Binding-site contacts:
Ligand atom C7 contacts residue TYR201 of chain 12.A at 3.8 Å (hydrophobic).
Ligand atom C14 contacts residue PHE155 of chain 12.A at 3.9 Å (hydrophobic).
Ligand atom C13 contacts residue ILE111 of chain 12.A at 4.0 Å (hydrophobic).
Ligand atom C22 contacts residue VAL179 of chain 12.A at 3.4 Å (hydrophobic).
Ligand atom N6 contacts residue ILE24 of chain 12.C at 3.9 Å.
Ligand atom C14 contacts residue MET195 of chain 12.A at 3.9 Å (hydrophobic).
Ligand atom C19 contacts residue VAL192 of chain 12.A at 3.4 Å (hydrophobic).
Ligand atom N4 contacts residue TRP203 of chain 12.A at 3.6 Å (h-bond).
Ligand atom O1 contacts residue MET195 of chain 12.A at 3.2 Å.
Ligand atom C12 contacts residue MET195 of chain 12.A at 3.8 Å (hydrophobic).
Ligand atom C13 contacts residue MET195 of chain 12.A at 3.9 Å (hydrophobic).
Ligand atom O3 contacts residue ASP112 of chain 12.A at 3.6 Å.
Ligand atom N1 contacts residue ASP112 of chain 12.A at 3.9 Å.
Ligand atom O2 contacts residue PHE233 of chain 12.A at 3.0 Å.
Ligand atom C17 contacts residue PHE135 of chain 12.A at 3.9 Å (hydrophobic).
Ligand atom C2 contacts residue THR114 of chain 12.A at 3.6 Å.
Ligand atom C13 contacts residue PHE135 of chain 12.A at 3.4 Å (hydrophobic).
Ligand atom C5 contacts residue TRP203 of chain 12.A at 3.8 Å (hydrophobic).
Ligand atom C18 contacts residue PHE155 of chain 12.A at 3.9 Å (hydrophobic).
Ligand atom C16 contacts residue ILE111 of chain 12.A at 3.5 Å (hydrophobic).
Ligand atom C17 contacts residue PHE155 of chain 12.A at 3.7 Å (hydrophobic).
Ligand atom C15 contacts residue VAL192 of chain 12.A at 3.2 Å (hydrophobic).
Ligand atom C9 contacts residue ILE113 of chain 12.A at 3.7 Å (hydrophobic).
Ligand atom O2 contacts residue PHE137 of chain 12.A at 4.0 Å.
Ligand atom C16 contacts residue PHE135 of chain 12.A at 3.4 Å (hydrophobic).
Ligand atom C8 contacts residue TYR201 of chain 12.A at 3.3 Å (hydrophobic).
Ligand atom N6 contacts residue PHE155 of chain 12.A at 3.8 Å.
Ligand atom N5 contacts residue PHE137 of chain 12.A at 3.5 Å.
Ligand atom C7 contacts residue ASN228 of chain 12.A at 3.8 Å.
Ligand atom C16 contacts residue PHE155 of chain 12.A at 3.9 Å (hydrophobic).
Ligand atom N5 contacts residue PHE233 of chain 12.A at 3.2 Å.
Ligand atom C3 contacts residue ASP112 of chain 12.A at 3.0 Å.
Ligand atom N1 contacts residue THR114 of chain 12.A at 4.0 Å.
Ligand atom C14 contacts residue PHE135 of chain 12.A at 3.7 Å (hydrophobic).
Ligand atom C19 contacts residue ILE24 of chain 12.C at 3.5 Å (hydrophobic).
Ligand atom N2 contacts residue TRP203 of chain 12.A at 3.9 Å.
Ligand atom O3 contacts residue ILE113 of chain 12.A at 3.0 Å (h-bond).
Ligand atom C15 contacts residue MET195 of chain 12.A at 3.8 Å (hydrophobic).
Ligand atom C2 contacts residue ASP112 of chain 12.A at 2.8 Å.
Ligand atom C4 contacts residue TRP203 of chain 12.A at 4.0 Å (hydrophobic).

Sequence of chain 12.A:
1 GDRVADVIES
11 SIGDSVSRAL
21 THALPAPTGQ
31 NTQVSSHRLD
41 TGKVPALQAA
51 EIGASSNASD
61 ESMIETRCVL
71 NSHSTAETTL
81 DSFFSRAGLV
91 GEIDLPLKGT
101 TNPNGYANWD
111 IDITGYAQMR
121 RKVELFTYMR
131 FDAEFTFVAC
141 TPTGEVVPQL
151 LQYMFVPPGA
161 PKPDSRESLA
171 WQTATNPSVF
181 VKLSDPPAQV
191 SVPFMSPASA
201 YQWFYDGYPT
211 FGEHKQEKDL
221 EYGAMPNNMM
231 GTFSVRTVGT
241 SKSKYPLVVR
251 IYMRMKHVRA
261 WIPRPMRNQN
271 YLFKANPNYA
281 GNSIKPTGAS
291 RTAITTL

Sequence of chain 12.C:
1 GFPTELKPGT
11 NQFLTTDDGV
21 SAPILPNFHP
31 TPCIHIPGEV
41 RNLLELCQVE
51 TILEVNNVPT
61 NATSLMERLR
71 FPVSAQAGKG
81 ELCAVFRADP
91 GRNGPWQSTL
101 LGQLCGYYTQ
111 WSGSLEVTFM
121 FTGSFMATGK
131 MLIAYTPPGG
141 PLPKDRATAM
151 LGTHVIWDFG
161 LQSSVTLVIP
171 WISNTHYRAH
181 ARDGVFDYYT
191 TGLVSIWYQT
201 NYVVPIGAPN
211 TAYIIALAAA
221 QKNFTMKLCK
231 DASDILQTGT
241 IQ

Sequence of chain 13.C:
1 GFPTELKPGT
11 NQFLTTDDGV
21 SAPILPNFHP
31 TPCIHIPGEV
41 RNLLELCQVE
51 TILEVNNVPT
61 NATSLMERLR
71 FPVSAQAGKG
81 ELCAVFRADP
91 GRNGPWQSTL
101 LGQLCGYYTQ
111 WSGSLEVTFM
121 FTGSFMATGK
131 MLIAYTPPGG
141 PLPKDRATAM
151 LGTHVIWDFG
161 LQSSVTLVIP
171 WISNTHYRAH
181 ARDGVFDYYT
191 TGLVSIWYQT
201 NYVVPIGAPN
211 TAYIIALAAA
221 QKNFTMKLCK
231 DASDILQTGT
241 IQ

The protein below binds the small molecule below.
Small molecule (SMILES): Cc1nc(-c2ccc(OCCCCCN3CCN(c4ccnc(N)c4)C3=O)cc2)no1